Binding-site contacts:
Ligand atom O14 contacts residue ASP86 of chain 2.A at 2.7 Å (salt-bridge).
Ligand atom C18 contacts residue ASN44 of chain 2.A at 3.4 Å.
Ligand atom C9 contacts residue ASP86 of chain 2.A at 3.6 Å.
Ligand atom C13 contacts residue ASP86 of chain 2.A at 3.5 Å.
Ligand atom C11 contacts residue LYS51 of chain 2.A at 4.0 Å.
Ligand atom C2 contacts residue MET91 of chain 2.A at 3.7 Å (hydrophobic).
Ligand atom O14 contacts residue ALA48 of chain 2.A at 3.4 Å.
Ligand atom C3 contacts residue GLY90 of chain 2.A at 3.8 Å.
Ligand atom C3 contacts residue MET91 of chain 2.A at 4.1 Å (hydrophobic).
Ligand atom O14 contacts residue THR177 of chain 2.A at 3.4 Å.
Ligand atom C17 contacts residue ASP47 of chain 2.A at 4.0 Å.
Ligand atom N1 contacts residue ALA48 of chain 2.A at 3.5 Å.
Ligand atom C10 contacts residue LEU100 of chain 2.A at 3.6 Å (hydrophobic).
Ligand atom O14 contacts residue SER45 of chain 2.A at 3.9 Å.
Ligand atom C13 contacts residue THR177 of chain 2.A at 3.9 Å.
Ligand atom O6 contacts residue GLY90 of chain 2.A at 3.8 Å.
Ligand atom C3 contacts residue ILE89 of chain 2.A at 3.6 Å (hydrophobic).
Ligand atom O19 contacts residue LEU41 of chain 2.A at 3.8 Å.
Ligand atom C9 contacts residue THR177 of chain 2.A at 3.6 Å.
Ligand atom C2 contacts residue THR177 of chain 2.A at 3.5 Å.
Ligand atom O6 contacts residue THR177 of chain 2.A at 2.7 Å (h-bond).
Ligand atom C15 contacts residue ASN44 of chain 2.A at 3.7 Å.
Ligand atom C2 contacts residue ALA48 of chain 2.A at 4.0 Å (hydrophobic).
Ligand atom C7 contacts residue ILE89 of chain 2.A at 3.9 Å (hydrophobic).
Ligand atom C13 contacts residue SER45 of chain 2.A at 3.8 Å.
Ligand atom C12 contacts residue ASP47 of chain 2.A at 3.8 Å.
Ligand atom O19 contacts residue VAL179 of chain 2.A at 3.8 Å.
Ligand atom C10 contacts residue MET91 of chain 2.A at 3.7 Å (hydrophobic).
Ligand atom O6 contacts residue MET91 of chain 2.A at 3.2 Å.
Ligand atom C4 contacts residue ASN44 of chain 2.A at 3.9 Å.
Ligand atom C3 contacts residue ALA48 of chain 2.A at 3.6 Å (hydrophobic).
Ligand atom O14 contacts residue ASN44 of chain 2.A at 4.1 Å.
Ligand atom C7 contacts residue ALA48 of chain 2.A at 3.9 Å (hydrophobic).
Ligand atom C8 contacts residue ALA48 of chain 2.A at 4.0 Å (hydrophobic).
Ligand atom C13 contacts residue ASN44 of chain 2.A at 3.8 Å.
Ligand atom O19 contacts residue ASN44 of chain 2.A at 3.4 Å.
Ligand atom C5 contacts residue THR177 of chain 2.A at 3.9 Å.
Ligand atom C4 contacts residue ALA48 of chain 2.A at 3.8 Å (hydrophobic).
Ligand atom C11 contacts residue ILE89 of chain 2.A at 3.7 Å (hydrophobic).
Ligand atom C5 contacts residue MET91 of chain 2.A at 3.9 Å (hydrophobic).

The small molecule below binds the protein below.
Small molecule (SMILES): O=C(c1ccc(O)cc1O)N1Cc2ccccc2C1

Sequence of chain 2.A:
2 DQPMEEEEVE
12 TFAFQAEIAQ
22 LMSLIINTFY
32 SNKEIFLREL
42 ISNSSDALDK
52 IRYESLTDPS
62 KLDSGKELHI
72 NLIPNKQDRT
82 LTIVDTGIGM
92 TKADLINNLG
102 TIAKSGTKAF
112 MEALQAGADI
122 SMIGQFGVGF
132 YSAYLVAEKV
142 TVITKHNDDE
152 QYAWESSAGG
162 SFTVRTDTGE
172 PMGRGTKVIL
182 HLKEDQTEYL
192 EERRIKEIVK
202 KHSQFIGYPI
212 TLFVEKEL